Binding-site contacts:
Ligand atom C9 contacts residue THR199 of chain 1.A at 3.1 Å.
Ligand atom C19 contacts residue PHE130 of chain 1.A at 3.2 Å (hydrophobic).
Ligand atom N3 contacts residue HIS94 of chain 1.A at 3.4 Å (h-bond).
Ligand atom O2 contacts residue HIS119 of chain 1.A at 3.4 Å (h-bond).
Ligand atom C8 contacts residue THR199 of chain 1.A at 3.2 Å.
Ligand atom C18 contacts residue LEU197 of chain 1.A at 3.8 Å (hydrophobic).
Ligand atom C18 contacts residue PHE130 of chain 1.A at 4.0 Å (hydrophobic).
Ligand atom N1 contacts residue PHE130 of chain 1.A at 3.9 Å.
Ligand atom N2 contacts residue PHE130 of chain 1.A at 3.9 Å.
Ligand atom O2 contacts residue HIS94 of chain 1.A at 3.4 Å.
Ligand atom C5 contacts residue PHE130 of chain 1.A at 3.9 Å (hydrophobic).
Ligand atom C22 contacts residue PRO200 of chain 1.A at 3.9 Å (hydrophobic).
Ligand atom O3 contacts residue GLN92 of chain 1.A at 2.8 Å (h-bond).
Ligand atom C9 contacts residue LEU197 of chain 1.A at 3.9 Å (hydrophobic).
Ligand atom N3 contacts residue HIS96 of chain 1.A at 3.4 Å (h-bond).
Ligand atom C11 contacts residue HIS94 of chain 1.A at 3.9 Å.
Ligand atom O2 contacts residue ZN1 of chain 1.C at 3.0 Å.
Ligand atom C10 contacts residue LEU197 of chain 1.A at 4.0 Å (hydrophobic).
Ligand atom C16 contacts residue PHE130 of chain 1.A at 3.8 Å (hydrophobic).
Ligand atom O3 contacts residue ASN67 of chain 1.A at 3.8 Å.
Ligand atom S1 contacts residue ZN1 of chain 1.C at 3.1 Å.
Ligand atom O2 contacts residue VAL142 of chain 1.A at 3.8 Å.
Ligand atom S1 contacts residue THR198 of chain 1.A at 3.9 Å.
Ligand atom C11 contacts residue VAL121 of chain 1.A at 3.6 Å (hydrophobic).
Ligand atom O2 contacts residue TRP208 of chain 1.A at 4.0 Å.
Ligand atom N3 contacts residue ZN1 of chain 1.C at 2.0 Å.
Ligand atom O1 contacts residue LEU197 of chain 1.A at 3.2 Å.
Ligand atom C22 contacts residue PRO201 of chain 1.A at 3.6 Å (hydrophobic).
Ligand atom N3 contacts residue HIS119 of chain 1.A at 3.5 Å (h-bond).
Ligand atom S1 contacts residue HIS119 of chain 1.A at 4.0 Å.
Ligand atom O1 contacts residue THR198 of chain 1.A at 2.8 Å (h-bond).
Ligand atom C6 contacts residue GLN92 of chain 1.A at 3.9 Å.
Ligand atom C12 contacts residue LEU197 of chain 1.A at 4.0 Å (hydrophobic).
Ligand atom O2 contacts residue VAL121 of chain 1.A at 3.9 Å.
Ligand atom N3 contacts residue THR198 of chain 1.A at 2.9 Å (h-bond).
Ligand atom S1 contacts residue HIS94 of chain 1.A at 4.0 Å.
Ligand atom C11 contacts residue LEU197 of chain 1.A at 4.0 Å (hydrophobic).
Ligand atom O1 contacts residue TRP208 of chain 1.A at 3.6 Å.
Ligand atom C6 contacts residue PHE130 of chain 1.A at 3.9 Å (hydrophobic).
Ligand atom C12 contacts residue GLN92 of chain 1.A at 3.7 Å.

This small molecule binds to this protein.
Small molecule (SMILES): CC12C3(C)C4(C)C5(C)C1(C)[Ir]23451(Cl)N(CCc2ccc(S(N)(=O)=O)cc2)C(=O)c2cc(O)ccn->12

Sequence of chain 1.A:
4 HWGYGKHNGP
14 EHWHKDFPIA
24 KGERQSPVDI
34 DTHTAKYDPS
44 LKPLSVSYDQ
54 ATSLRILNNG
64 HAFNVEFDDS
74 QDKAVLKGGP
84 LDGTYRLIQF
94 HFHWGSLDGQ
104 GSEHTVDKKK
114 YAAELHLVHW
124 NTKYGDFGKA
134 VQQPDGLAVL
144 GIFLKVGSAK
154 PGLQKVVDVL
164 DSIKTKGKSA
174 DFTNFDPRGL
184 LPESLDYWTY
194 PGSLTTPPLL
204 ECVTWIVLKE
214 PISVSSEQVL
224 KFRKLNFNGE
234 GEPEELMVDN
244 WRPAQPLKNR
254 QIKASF